Binding-site contacts:
Ligand atom ND2 contacts residue ARG169 of chain 4.B at 3.7 Å.
Ligand atom OD1 contacts residue ARG169 of chain 4.B at 3.1 Å (salt-bridge).
Ligand atom O contacts residue ZN1 of chain 4.H at 4.0 Å.
Ligand atom O contacts residue SO41 of chain 4.G at 4.1 Å.
Ligand atom N contacts residue TYR137 of chain 4.B at 3.2 Å (h-bond).
Ligand atom O contacts residue TYR137 of chain 4.B at 4.2 Å.
Ligand atom CB contacts residue ARG169 of chain 4.B at 3.2 Å.
Ligand atom C contacts residue ZN1 of chain 4.I at 4.2 Å.
Ligand atom N contacts residue ZN1 of chain 4.I at 4.3 Å.
Ligand atom CA contacts residue HIS201 of chain 4.B at 4.3 Å.
Ligand atom O contacts residue HIS230 of chain 4.B at 3.8 Å.
Ligand atom CB contacts residue ARG233 of chain 4.B at 3.4 Å.
Ligand atom C contacts residue ASP285 of chain 4.B at 3.8 Å.
Ligand atom CG contacts residue ARG169 of chain 4.B at 3.2 Å.
Ligand atom OD1 contacts residue ARG233 of chain 4.B at 3.4 Å (salt-bridge).
Ligand atom CA contacts residue SER289 of chain 4.B at 4.3 Å.
Ligand atom N contacts residue HIS201 of chain 4.B at 3.5 Å.
Ligand atom CG contacts residue ARG233 of chain 4.B at 3.8 Å.
Ligand atom C contacts residue HIS201 of chain 4.B at 4.2 Å.
Ligand atom OXT contacts residue ASP285 of chain 4.B at 3.8 Å.
Ligand atom O contacts residue ZN1 of chain 4.I at 3.2 Å.
Ligand atom N contacts residue ARG169 of chain 4.B at 2.8 Å (salt-bridge).
Ligand atom CA contacts residue ARG169 of chain 4.B at 3.6 Å.
Ligand atom O contacts residue ASP285 of chain 4.B at 3.0 Å (salt-bridge).
Ligand atom O contacts residue HIS201 of chain 4.B at 3.8 Å.

A protein and the small-molecule ligand that binds it are described below.
Small molecule (SMILES): NC(=O)C[C@H](N)C(=O)O

Sequence of chain 4.B:
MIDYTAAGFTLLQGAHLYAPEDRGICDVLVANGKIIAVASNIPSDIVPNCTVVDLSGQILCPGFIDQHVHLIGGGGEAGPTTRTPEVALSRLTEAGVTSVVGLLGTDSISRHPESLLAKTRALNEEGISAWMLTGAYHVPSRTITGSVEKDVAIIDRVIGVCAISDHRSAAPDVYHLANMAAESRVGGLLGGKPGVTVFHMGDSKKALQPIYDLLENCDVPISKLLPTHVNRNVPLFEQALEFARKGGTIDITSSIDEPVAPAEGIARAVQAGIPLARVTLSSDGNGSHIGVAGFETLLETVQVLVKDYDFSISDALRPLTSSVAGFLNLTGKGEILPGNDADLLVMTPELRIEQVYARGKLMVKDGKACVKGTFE